Sequence of chain 1.C:
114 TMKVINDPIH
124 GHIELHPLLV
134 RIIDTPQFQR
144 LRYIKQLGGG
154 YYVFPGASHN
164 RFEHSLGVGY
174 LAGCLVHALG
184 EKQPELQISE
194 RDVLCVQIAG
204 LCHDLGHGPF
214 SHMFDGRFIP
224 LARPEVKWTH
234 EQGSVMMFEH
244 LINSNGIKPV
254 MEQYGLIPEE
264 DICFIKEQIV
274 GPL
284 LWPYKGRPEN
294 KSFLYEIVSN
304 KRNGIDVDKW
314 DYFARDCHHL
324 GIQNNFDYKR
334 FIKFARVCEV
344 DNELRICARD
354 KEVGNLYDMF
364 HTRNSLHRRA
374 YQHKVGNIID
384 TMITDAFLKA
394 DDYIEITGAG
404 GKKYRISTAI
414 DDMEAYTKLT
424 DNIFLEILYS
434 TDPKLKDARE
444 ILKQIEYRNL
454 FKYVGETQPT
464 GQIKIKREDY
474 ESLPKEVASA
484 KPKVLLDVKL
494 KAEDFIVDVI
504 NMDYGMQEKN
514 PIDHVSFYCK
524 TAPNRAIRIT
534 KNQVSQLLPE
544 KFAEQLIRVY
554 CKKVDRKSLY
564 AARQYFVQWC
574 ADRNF

Binding-site contacts:
Ligand atom N1 contacts residue ARG372 of chain 1.C at 3.6 Å (salt-bridge).
Ligand atom C2' contacts residue PHE157 of chain 1.C at 3.6 Å (hydrophobic).
Ligand atom C5' contacts residue VAL117 of chain 1.A at 3.6 Å (hydrophobic).
Ligand atom O2G contacts residue ARG352 of chain 1.D at 3.2 Å (salt-bridge).
Ligand atom O3' contacts residue VAL156 of chain 1.C at 2.8 Å (h-bond).
Ligand atom N6 contacts residue ARG372 of chain 1.C at 3.0 Å.
Ligand atom O1G contacts residue MG1 of chain 1.I at 2.3 Å.
Ligand atom N3 contacts residue ARG333 of chain 1.D at 3.7 Å.
Ligand atom N7 contacts residue ARG333 of chain 1.D at 3.2 Å (salt-bridge).
Ligand atom O4' contacts residue ASN119 of chain 1.A at 3.6 Å.
Ligand atom O1A contacts residue LYS354 of chain 1.D at 3.2 Å (salt-bridge).
Ligand atom O3' contacts residue ASN119 of chain 1.A at 3.6 Å (h-bond).
Ligand atom O1B contacts residue MG1 of chain 1.I at 2.1 Å.
Ligand atom O5' contacts residue GTP1 of chain 1.E at 3.7 Å.
Ligand atom O4' contacts residue ARG333 of chain 1.D at 3.5 Å (salt-bridge).
Ligand atom O2G contacts residue LYS523 of chain 1.D at 3.6 Å.
Ligand atom PG contacts residue MG1 of chain 1.I at 3.4 Å.
Ligand atom O3G contacts residue ARG352 of chain 1.D at 3.3 Å (salt-bridge).
Ligand atom O3A contacts residue GTP1 of chain 1.E at 3.5 Å (h-bond).
Ligand atom O1A contacts residue ARG333 of chain 1.D at 3.0 Å (salt-bridge).
Ligand atom C3' contacts residue VAL156 of chain 1.C at 3.6 Å (hydrophobic).
Ligand atom PB contacts residue GTP1 of chain 1.E at 3.7 Å.
Ligand atom C5 contacts residue ARG333 of chain 1.D at 3.5 Å.
Ligand atom C8 contacts residue ARG333 of chain 1.D at 3.6 Å.
Ligand atom N9 contacts residue ARG333 of chain 1.D at 3.6 Å (salt-bridge).
Ligand atom O2B contacts residue HIS376 of chain 1.C at 3.2 Å.
Ligand atom C4' contacts residue VAL117 of chain 1.A at 3.7 Å (hydrophobic).
Ligand atom N9 contacts residue PHE157 of chain 1.C at 3.6 Å.
Ligand atom C4 contacts residue ARG333 of chain 1.D at 3.4 Å.
Ligand atom O3G contacts residue LYS354 of chain 1.D at 3.7 Å.
Ligand atom O3B contacts residue MG1 of chain 1.I at 3.5 Å.
Ligand atom N3 contacts residue ASN119 of chain 1.A at 3.8 Å.
Ligand atom O1B contacts residue GTP1 of chain 1.E at 2.6 Å (h-bond).
Ligand atom O2A contacts residue HIS376 of chain 1.C at 2.8 Å (h-bond).
Ligand atom O1G contacts residue GTP1 of chain 1.E at 2.9 Å (h-bond).
Ligand atom C1' contacts residue PHE157 of chain 1.C at 3.5 Å (hydrophobic).
Ligand atom C2' contacts residue VAL156 of chain 1.C at 3.5 Å (hydrophobic).
Ligand atom O1G contacts residue LYS523 of chain 1.D at 3.3 Å (salt-bridge).
Ligand atom C6 contacts residue ARG333 of chain 1.D at 3.7 Å.
Ligand atom PB contacts residue MG1 of chain 1.I at 3.3 Å.

Sequence of chain 1.A:
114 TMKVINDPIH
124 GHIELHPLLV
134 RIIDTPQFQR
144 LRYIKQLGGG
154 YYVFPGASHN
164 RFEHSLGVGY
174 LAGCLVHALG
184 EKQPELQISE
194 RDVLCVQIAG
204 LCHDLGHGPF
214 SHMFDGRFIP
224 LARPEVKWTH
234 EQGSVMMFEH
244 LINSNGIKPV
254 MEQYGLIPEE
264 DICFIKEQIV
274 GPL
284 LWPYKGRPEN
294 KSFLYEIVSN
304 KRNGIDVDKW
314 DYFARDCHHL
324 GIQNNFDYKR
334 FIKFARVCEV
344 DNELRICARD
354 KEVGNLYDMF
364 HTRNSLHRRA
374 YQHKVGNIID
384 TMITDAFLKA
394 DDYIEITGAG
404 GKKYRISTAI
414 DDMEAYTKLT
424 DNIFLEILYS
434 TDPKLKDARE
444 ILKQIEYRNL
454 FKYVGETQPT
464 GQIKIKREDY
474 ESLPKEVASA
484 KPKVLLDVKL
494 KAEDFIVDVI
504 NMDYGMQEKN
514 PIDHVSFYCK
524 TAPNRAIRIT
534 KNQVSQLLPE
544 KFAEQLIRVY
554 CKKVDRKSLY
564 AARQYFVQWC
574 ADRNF

A protein and the small-molecule ligand that binds it are described below.
Small molecule (SMILES): Nc1ncnc2c1ncn2[C@H]1C[C@H](O)[C@@H](CO[P](=O)(O)O[P](=O)(O)OP(=O)(O)O)O1

Sequence of chain 1.D:
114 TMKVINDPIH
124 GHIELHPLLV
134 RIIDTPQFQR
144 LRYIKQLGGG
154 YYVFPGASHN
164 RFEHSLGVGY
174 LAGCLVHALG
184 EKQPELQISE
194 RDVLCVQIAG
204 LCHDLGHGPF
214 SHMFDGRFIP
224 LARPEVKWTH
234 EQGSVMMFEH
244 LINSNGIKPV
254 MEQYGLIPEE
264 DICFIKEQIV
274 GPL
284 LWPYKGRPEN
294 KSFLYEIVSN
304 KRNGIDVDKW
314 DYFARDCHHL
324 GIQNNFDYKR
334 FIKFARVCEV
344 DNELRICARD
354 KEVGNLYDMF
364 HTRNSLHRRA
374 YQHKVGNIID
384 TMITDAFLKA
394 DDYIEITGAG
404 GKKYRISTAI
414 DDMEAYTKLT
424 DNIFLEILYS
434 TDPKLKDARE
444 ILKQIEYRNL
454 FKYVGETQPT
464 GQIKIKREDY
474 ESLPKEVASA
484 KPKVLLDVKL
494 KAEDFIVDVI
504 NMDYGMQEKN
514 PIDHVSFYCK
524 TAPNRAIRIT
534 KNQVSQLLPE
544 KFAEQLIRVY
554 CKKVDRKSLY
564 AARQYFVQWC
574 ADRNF